This protein binds this small molecule.
Small molecule (SMILES): O=C(O)C1=C[C@@H](OP(=O)(O)O)[C@@H](O)[C@H](O)C1

Binding-site contacts:
Ligand atom O3 contacts residue LYS30 of chain 1.A at 2.9 Å (salt-bridge).
Ligand atom O6 contacts residue SER177 of chain 1.A at 2.6 Å (h-bond).
Ligand atom C1 contacts residue GLN179 of chain 1.A at 3.5 Å.
Ligand atom O8 contacts residue SER178 of chain 1.A at 2.6 Å (h-bond).
Ligand atom C2 contacts residue TYR208 of chain 1.A at 3.5 Å (hydrophobic).
Ligand atom P1 contacts residue SER177 of chain 1.A at 3.5 Å.
Ligand atom C5 contacts residue GLN179 of chain 1.A at 3.8 Å.
Ligand atom O5 contacts residue TYR208 of chain 1.A at 3.5 Å.
Ligand atom O5 contacts residue THR105 of chain 1.A at 3.5 Å.
Ligand atom P1 contacts residue LYS348 of chain 1.A at 3.7 Å.
Ligand atom O1 contacts residue GLN179 of chain 1.A at 3.6 Å.
Ligand atom O7 contacts residue ASN344 of chain 1.A at 2.9 Å (h-bond).
Ligand atom O8 contacts residue SER177 of chain 1.A at 3.4 Å (h-bond).
Ligand atom O4 contacts residue ARG35 of chain 1.A at 2.8 Å (salt-bridge).
Ligand atom O3 contacts residue GPJ1 of chain 1.D at 2.9 Å (h-bond).
Ligand atom O5 contacts residue ARG35 of chain 1.A at 2.8 Å (salt-bridge).
Ligand atom O5 contacts residue SER31 of chain 1.A at 2.7 Å (h-bond).
Ligand atom C6 contacts residue SER31 of chain 1.A at 3.5 Å.
Ligand atom O2 contacts residue LYS348 of chain 1.A at 2.9 Å (salt-bridge).
Ligand atom C4 contacts residue ASP321 of chain 1.A at 3.4 Å.
Ligand atom O2 contacts residue ASP321 of chain 1.A at 2.7 Å (salt-bridge).
Ligand atom O6 contacts residue ASN344 of chain 1.A at 3.6 Å.
Ligand atom C7 contacts residue TYR208 of chain 1.A at 3.3 Å (hydrophobic).
Ligand atom C1 contacts residue TYR208 of chain 1.A at 3.3 Å (hydrophobic).
Ligand atom C5 contacts residue ASP321 of chain 1.A at 3.5 Å.
Ligand atom O4 contacts residue GLN179 of chain 1.A at 3.7 Å.
Ligand atom P1 contacts residue SER205 of chain 1.A at 3.7 Å.
Ligand atom O2 contacts residue GPJ1 of chain 1.D at 3.6 Å.
Ligand atom O4 contacts residue TYR208 of chain 1.A at 3.7 Å.
Ligand atom C6 contacts residue TYR208 of chain 1.A at 3.7 Å (hydrophobic).
Ligand atom O8 contacts residue GLN179 of chain 1.A at 3.7 Å.
Ligand atom C7 contacts residue ARG35 of chain 1.A at 3.5 Å.
Ligand atom C7 contacts residue SER31 of chain 1.A at 3.7 Å.
Ligand atom O7 contacts residue SER205 of chain 1.A at 2.7 Å (h-bond).
Ligand atom O7 contacts residue LYS348 of chain 1.A at 2.7 Å (salt-bridge).
Ligand atom O8 contacts residue SER205 of chain 1.A at 3.3 Å.
Ligand atom O3 contacts residue ASP321 of chain 1.A at 2.7 Å (salt-bridge).
Ligand atom C5 contacts residue GPJ1 of chain 1.D at 3.6 Å.
Ligand atom C2 contacts residue GLN179 of chain 1.A at 3.6 Å.
Ligand atom O6 contacts residue LYS348 of chain 1.A at 3.6 Å.

Sequence of chain 1.A:
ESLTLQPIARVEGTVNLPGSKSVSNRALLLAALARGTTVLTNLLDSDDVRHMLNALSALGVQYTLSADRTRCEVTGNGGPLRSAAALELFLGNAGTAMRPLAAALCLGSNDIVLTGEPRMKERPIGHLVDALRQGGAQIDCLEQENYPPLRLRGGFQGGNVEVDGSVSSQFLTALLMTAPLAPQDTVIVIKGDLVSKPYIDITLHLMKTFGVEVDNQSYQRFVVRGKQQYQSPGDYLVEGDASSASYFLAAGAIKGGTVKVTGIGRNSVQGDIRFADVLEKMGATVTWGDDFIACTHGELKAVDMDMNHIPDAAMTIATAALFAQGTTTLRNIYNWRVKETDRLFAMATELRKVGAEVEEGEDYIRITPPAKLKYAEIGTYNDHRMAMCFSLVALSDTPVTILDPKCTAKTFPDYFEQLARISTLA